Binding-site contacts:
Ligand atom C10 contacts residue DOS1 of chain 1.I at 0.6 Å.
Ligand atom N13 contacts residue DOS1 of chain 1.I at 0.2 Å (h-bond).
Ligand atom C35 contacts residue DOS1 of chain 1.I at 0.2 Å.
Ligand atom C12 contacts residue DOS1 of chain 1.I at 0.1 Å.
Ligand atom CD2 contacts residue DOS1 of chain 1.I at 0.7 Å.
Ligand atom OS contacts residue DOS1 of chain 1.I at 0.1 Å.
Ligand atom C32 contacts residue DOS1 of chain 1.I at 0.2 Å.
Ligand atom C28 contacts residue DOS1 of chain 1.I at 0.3 Å.
Ligand atom C33 contacts residue DOS1 of chain 1.I at 0.2 Å.
Ligand atom C30 contacts residue DOS1 of chain 1.I at 0.2 Å.
Ligand atom C7 contacts residue HIS83 of chain 1.B at 3.5 Å.
Ligand atom ND1 contacts residue HIS83 of chain 1.B at 3.0 Å (h-bond).
Ligand atom CG contacts residue HIS83 of chain 1.B at 3.4 Å.
Ligand atom C11 contacts residue DOS1 of chain 1.I at 0.1 Å.
Ligand atom C29 contacts residue DOS1 of chain 1.I at 0.3 Å.
Ligand atom C8 contacts residue DOS1 of chain 1.I at 0.7 Å.
Ligand atom C9 contacts residue DOS1 of chain 1.I at 1.1 Å.
Ligand atom N2 contacts residue DOS1 of chain 1.I at 0.4 Å (h-bond).
Ligand atom C5 contacts residue LYS74 of chain 1.B at 3.0 Å.
Ligand atom CG contacts residue DOS1 of chain 1.I at 0.8 Å.
Ligand atom C27 contacts residue DOS1 of chain 1.I at 0.2 Å.
Ligand atom C36 contacts residue HIS83 of chain 1.B at 3.3 Å.
Ligand atom N13 contacts residue HIS83 of chain 1.B at 3.0 Å (h-bond).
Ligand atom C34 contacts residue DOS1 of chain 1.I at 0.2 Å.
Ligand atom N26 contacts residue DOS1 of chain 1.I at 0.2 Å (h-bond).
Ligand atom CE1 contacts residue DOS1 of chain 1.I at 0.9 Å.
Ligand atom N2 contacts residue HIS83 of chain 1.B at 2.8 Å (h-bond).
Ligand atom C4 contacts residue DOS1 of chain 1.I at 0.6 Å.
Ligand atom C36 contacts residue DOS1 of chain 1.I at 0.2 Å.
Ligand atom C3 contacts residue HIS83 of chain 1.B at 3.5 Å.
Ligand atom ND1 contacts residue DOS1 of chain 1.I at 0.8 Å (h-bond).
Ligand atom C5 contacts residue DOS1 of chain 1.I at 0.4 Å.
Ligand atom C31 contacts residue DOS1 of chain 1.I at 0.2 Å.
Ligand atom C3 contacts residue DOS1 of chain 1.I at 0.6 Å.
Ligand atom N37 contacts residue HIS83 of chain 1.B at 3.2 Å (h-bond).
Ligand atom N37 contacts residue DOS1 of chain 1.I at 0.1 Å (h-bond).
Ligand atom C6 contacts residue DOS1 of chain 1.I at 1.1 Å.
Ligand atom OS contacts residue HIS83 of chain 1.B at 2.1 Å.
Ligand atom NE2 contacts residue DOS1 of chain 1.I at 0.8 Å.
Ligand atom C7 contacts residue DOS1 of chain 1.I at 0.7 Å.

Sequence of chain 1.B:
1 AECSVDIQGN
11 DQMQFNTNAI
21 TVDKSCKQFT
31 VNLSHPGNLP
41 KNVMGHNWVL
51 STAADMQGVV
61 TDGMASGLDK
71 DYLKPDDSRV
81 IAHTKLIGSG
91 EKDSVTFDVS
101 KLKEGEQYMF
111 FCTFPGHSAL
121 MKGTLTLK

This protein binds this small molecule.
Small molecule (SMILES): c1ccn2->[Os+2]3(n4ccnc4)(<-n4ccccc4-c2c1)<-n1ccccc1-c1ccccn->31